Binding-site contacts:
Ligand atom C5 contacts residue MET283 of chain 1.D at 3.7 Å (hydrophobic).
Ligand atom C33 contacts residue ILE262 of chain 1.D at 3.8 Å (hydrophobic).
Ligand atom C8 contacts residue ILE262 of chain 1.D at 3.8 Å (hydrophobic).
Ligand atom C32 contacts residue PHE298 of chain 1.D at 3.8 Å (hydrophobic).
Ligand atom C29 contacts residue LEU245 of chain 1.D at 3.3 Å (hydrophobic).
Ligand atom C32 contacts residue ILE262 of chain 1.D at 4.0 Å (hydrophobic).
Ligand atom C31 contacts residue PHE298 of chain 1.D at 3.9 Å (hydrophobic).
Ligand atom C33 contacts residue PHE298 of chain 1.D at 3.4 Å (hydrophobic).
Ligand atom O4 contacts residue TYR301 of chain 1.D at 3.6 Å.
Ligand atom C25 contacts residue MET199 of chain 1.D at 3.7 Å (hydrophobic).
Ligand atom C18 contacts residue PRO282 of chain 1.D at 3.9 Å (hydrophobic).
Ligand atom C27 contacts residue ASP244 of chain 1.D at 3.4 Å.
Ligand atom C23 contacts residue EDO1 of chain 1.LA at 4.0 Å.
Ligand atom C8 contacts residue GLN295 of chain 1.D at 3.1 Å.
Ligand atom C34 contacts residue ASN247 of chain 1.D at 3.8 Å.
Ligand atom C6 contacts residue MET263 of chain 1.D at 3.4 Å (hydrophobic).
Ligand atom O2 contacts residue GLN295 of chain 1.D at 3.2 Å (h-bond).
Ligand atom C32 contacts residue TYR85 of chain 1.D at 4.0 Å (hydrophobic).
Ligand atom C24 contacts residue MET199 of chain 1.D at 3.6 Å (hydrophobic).
Ligand atom C10 contacts residue PHE298 of chain 1.D at 3.6 Å (hydrophobic).
Ligand atom C28 contacts residue LEU245 of chain 1.D at 3.7 Å (hydrophobic).
Ligand atom C19 contacts residue MET283 of chain 1.D at 3.7 Å (hydrophobic).
Ligand atom O3 contacts residue GLY297 of chain 1.D at 3.9 Å.
Ligand atom O6 contacts residue ILE262 of chain 1.D at 3.6 Å.
Ligand atom O2 contacts residue PHE298 of chain 1.D at 3.5 Å.
Ligand atom C34 contacts residue ILE262 of chain 1.D at 3.7 Å (hydrophobic).
Ligand atom C4 contacts residue MET283 of chain 1.D at 3.7 Å (hydrophobic).
Ligand atom O5 contacts residue MET199 of chain 1.D at 3.4 Å.
Ligand atom C9 contacts residue PHE298 of chain 1.D at 3.4 Å (hydrophobic).
Ligand atom C22 contacts residue EDO1 of chain 1.LA at 3.6 Å.
Ligand atom O1 contacts residue PHE298 of chain 1.D at 3.4 Å.
Ligand atom C28 contacts residue ASP244 of chain 1.D at 3.2 Å.
Ligand atom C6 contacts residue PHE266 of chain 1.D at 3.4 Å (hydrophobic).
Ligand atom C11 contacts residue PHE298 of chain 1.D at 3.8 Å (hydrophobic).
Ligand atom C18 contacts residue MET283 of chain 1.D at 3.9 Å (hydrophobic).
Ligand atom O6 contacts residue GLN295 of chain 1.D at 3.3 Å (h-bond).
Ligand atom C1 contacts residue PHE298 of chain 1.D at 3.2 Å (hydrophobic).
Ligand atom O6 contacts residue PHE298 of chain 1.D at 3.6 Å.
Ligand atom C5 contacts residue PHE266 of chain 1.D at 3.4 Å (hydrophobic).
Ligand atom N4 contacts residue MET283 of chain 1.D at 3.6 Å.

Sequence of chain 1.D:
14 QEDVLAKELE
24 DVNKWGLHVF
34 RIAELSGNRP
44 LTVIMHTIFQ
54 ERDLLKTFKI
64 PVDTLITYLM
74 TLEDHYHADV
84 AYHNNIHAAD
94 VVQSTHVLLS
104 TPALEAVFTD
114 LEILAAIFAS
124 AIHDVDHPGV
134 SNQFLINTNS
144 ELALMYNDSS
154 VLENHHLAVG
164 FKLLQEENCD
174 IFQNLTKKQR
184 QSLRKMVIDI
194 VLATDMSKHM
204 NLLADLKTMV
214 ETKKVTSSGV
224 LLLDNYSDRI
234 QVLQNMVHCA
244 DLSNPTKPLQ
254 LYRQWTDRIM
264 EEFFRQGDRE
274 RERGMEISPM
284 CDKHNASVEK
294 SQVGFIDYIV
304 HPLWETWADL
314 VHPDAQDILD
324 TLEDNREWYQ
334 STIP

The small molecule below binds the protein below.
Small molecule (SMILES): COc1ccccc1COc1cc(C2=NN(C3CCN(c4ccc5ncc([N+](=O)[O-])n5n4)CC3)C(=O)[C@H]3CCCC[C@H]23)ccc1OC